A protein and the small-molecule ligand that binds it are described below.
Small molecule (SMILES): CO[C@H]1O[C@H](CO)[C@H](O)[C@H](O)[C@H]1O

Sequence of chain 2.F:
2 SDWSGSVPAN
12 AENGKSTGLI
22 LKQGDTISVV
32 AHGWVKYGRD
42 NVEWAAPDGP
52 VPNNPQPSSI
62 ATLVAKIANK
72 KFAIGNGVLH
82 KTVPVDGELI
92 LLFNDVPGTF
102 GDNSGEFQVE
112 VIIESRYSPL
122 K

Binding-site contacts:
Ligand atom O4 contacts residue THR100 of chain 2.F at 3.5 Å (h-bond).
Ligand atom O1 contacts residue GLU44 of chain 2.F at 3.7 Å.
Ligand atom C3 contacts residue TYR38 of chain 2.F at 3.7 Å (hydrophobic).
Ligand atom C6 contacts residue GLN57 of chain 2.F at 3.6 Å.
Ligand atom C7 contacts residue GLN57 of chain 2.F at 3.9 Å.
Ligand atom O5 contacts residue GLN57 of chain 2.F at 3.4 Å (h-bond).
Ligand atom C7 contacts residue GLU44 of chain 2.F at 4.0 Å.
Ligand atom C4 contacts residue ASP96 of chain 2.F at 3.6 Å.
Ligand atom C5 contacts residue GLN57 of chain 2.F at 3.9 Å.
Ligand atom O2 contacts residue GLY39 of chain 2.F at 4.0 Å.
Ligand atom O5 contacts residue TYR38 of chain 2.F at 3.5 Å.
Ligand atom C3 contacts residue CA1 of chain 2.T at 3.3 Å.
Ligand atom C6 contacts residue ASP96 of chain 2.F at 3.4 Å.
Ligand atom C2 contacts residue ASP103 of chain 2.F at 3.9 Å.
Ligand atom C4 contacts residue TYR38 of chain 2.F at 4.0 Å (hydrophobic).
Ligand atom C4 contacts residue CA1 of chain 2.T at 3.3 Å.
Ligand atom C6 contacts residue ILE61 of chain 2.F at 3.8 Å (hydrophobic).
Ligand atom O6 contacts residue ILE61 of chain 2.F at 3.6 Å.
Ligand atom C2 contacts residue GLU44 of chain 2.F at 3.2 Å.
Ligand atom C3 contacts residue ASP103 of chain 2.F at 3.6 Å.
Ligand atom C4 contacts residue THR100 of chain 2.F at 3.5 Å.
Ligand atom O4 contacts residue ASP96 of chain 2.F at 2.6 Å (salt-bridge).
Ligand atom O2 contacts residue ASP103 of chain 2.F at 3.4 Å (salt-bridge).
Ligand atom O6 contacts residue VAL97 of chain 2.F at 3.5 Å.
Ligand atom O3 contacts residue THR100 of chain 2.F at 3.4 Å (h-bond).
Ligand atom O4 contacts residue CA1 of chain 2.T at 2.5 Å.
Ligand atom C1 contacts residue TYR38 of chain 2.F at 3.8 Å (hydrophobic).
Ligand atom C2 contacts residue TYR38 of chain 2.F at 3.3 Å (hydrophobic).
Ligand atom O2 contacts residue TYR38 of chain 2.F at 4.0 Å.
Ligand atom O2 contacts residue GLU44 of chain 2.F at 2.7 Å (salt-bridge).
Ligand atom C5 contacts residue ASP96 of chain 2.F at 4.1 Å.
Ligand atom O4 contacts residue TYR38 of chain 2.F at 3.1 Å (h-bond).
Ligand atom C3 contacts residue THR100 of chain 2.F at 4.0 Å.
Ligand atom O3 contacts residue CA1 of chain 2.T at 2.4 Å.
Ligand atom C6 contacts residue VAL97 of chain 2.F at 3.5 Å (hydrophobic).
Ligand atom O6 contacts residue GLN57 of chain 2.F at 2.7 Å (h-bond).
Ligand atom C2 contacts residue CA1 of chain 2.T at 3.9 Å.
Ligand atom O3 contacts residue TYR38 of chain 2.F at 3.2 Å (h-bond).
Ligand atom C1 contacts residue GLU44 of chain 2.F at 3.1 Å.
Ligand atom O3 contacts residue ASP103 of chain 2.F at 2.6 Å (salt-bridge).